Sequence of chain 1.B:
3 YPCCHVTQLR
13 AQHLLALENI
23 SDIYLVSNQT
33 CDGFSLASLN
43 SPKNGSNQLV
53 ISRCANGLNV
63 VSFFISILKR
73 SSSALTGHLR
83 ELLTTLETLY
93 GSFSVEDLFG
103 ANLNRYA

The small molecule below binds the protein below.
Small molecule (SMILES): CC(=O)N[C@@H]1[C@@H](O)[C@H](O)[C@@H](CO)O[C@H]1O

Binding-site contacts:
Ligand atom C2 contacts residue SER94 of chain 1.B at 4.4 Å.
Ligand atom C5 contacts residue ASN30 of chain 1.B at 3.7 Å.
Ligand atom C2 contacts residue ASN30 of chain 1.B at 2.4 Å.
Ligand atom C1 contacts residue ASN30 of chain 1.B at 1.4 Å.
Ligand atom O5 contacts residue SER94 of chain 1.B at 3.9 Å.
Ligand atom O5 contacts residue ASN30 of chain 1.B at 2.4 Å (h-bond).
Ligand atom O7 contacts residue ASN30 of chain 1.B at 2.7 Å (h-bond).
Ligand atom C5 contacts residue SER94 of chain 1.B at 4.4 Å.
Ligand atom N2 contacts residue SER94 of chain 1.B at 4.5 Å.
Ligand atom N2 contacts residue ASN30 of chain 1.B at 2.9 Å (h-bond).
Ligand atom C8 contacts residue ASN30 of chain 1.B at 4.3 Å.
Ligand atom C4 contacts residue ASN30 of chain 1.B at 4.2 Å.
Ligand atom C7 contacts residue ASN30 of chain 1.B at 3.0 Å.
Ligand atom C1 contacts residue SER94 of chain 1.B at 3.2 Å.
Ligand atom C3 contacts residue ASN30 of chain 1.B at 3.8 Å.